The protein below binds the small molecule below.
Small molecule (SMILES): CC(=O)N[C@@H]1[C@@H](O)[C@H](O)[C@@H](CO)O[C@H]1O

Binding-site contacts:
Ligand atom C5 contacts residue ASN85 of chain 1.A at 3.7 Å.
Ligand atom O7 contacts residue ASN85 of chain 1.A at 3.1 Å (h-bond).
Ligand atom C8 contacts residue GLN83 of chain 1.A at 3.1 Å.
Ligand atom O5 contacts residue ASN85 of chain 1.A at 2.4 Å (h-bond).
Ligand atom C1 contacts residue GLN63 of chain 1.A at 3.9 Å.
Ligand atom C3 contacts residue GLN63 of chain 1.A at 4.4 Å.
Ligand atom C8 contacts residue GLN63 of chain 1.A at 4.2 Å.
Ligand atom N2 contacts residue GLN63 of chain 1.A at 3.7 Å.
Ligand atom C7 contacts residue ASN85 of chain 1.A at 3.2 Å.
Ligand atom C4 contacts residue ASN85 of chain 1.A at 4.2 Å.
Ligand atom C2 contacts residue ASN85 of chain 1.A at 2.4 Å.
Ligand atom C2 contacts residue GLN63 of chain 1.A at 4.3 Å.
Ligand atom C8 contacts residue ASN85 of chain 1.A at 4.4 Å.
Ligand atom O7 contacts residue GLN83 of chain 1.A at 4.4 Å.
Ligand atom N2 contacts residue GLN83 of chain 1.A at 4.3 Å.
Ligand atom C7 contacts residue GLN83 of chain 1.A at 3.8 Å.
Ligand atom C7 contacts residue GLN63 of chain 1.A at 4.2 Å.
Ligand atom C1 contacts residue ASN85 of chain 1.A at 1.4 Å.
Ligand atom N2 contacts residue ASN85 of chain 1.A at 2.9 Å (h-bond).
Ligand atom C3 contacts residue ASN85 of chain 1.A at 3.8 Å.

Sequence of chain 1.A:
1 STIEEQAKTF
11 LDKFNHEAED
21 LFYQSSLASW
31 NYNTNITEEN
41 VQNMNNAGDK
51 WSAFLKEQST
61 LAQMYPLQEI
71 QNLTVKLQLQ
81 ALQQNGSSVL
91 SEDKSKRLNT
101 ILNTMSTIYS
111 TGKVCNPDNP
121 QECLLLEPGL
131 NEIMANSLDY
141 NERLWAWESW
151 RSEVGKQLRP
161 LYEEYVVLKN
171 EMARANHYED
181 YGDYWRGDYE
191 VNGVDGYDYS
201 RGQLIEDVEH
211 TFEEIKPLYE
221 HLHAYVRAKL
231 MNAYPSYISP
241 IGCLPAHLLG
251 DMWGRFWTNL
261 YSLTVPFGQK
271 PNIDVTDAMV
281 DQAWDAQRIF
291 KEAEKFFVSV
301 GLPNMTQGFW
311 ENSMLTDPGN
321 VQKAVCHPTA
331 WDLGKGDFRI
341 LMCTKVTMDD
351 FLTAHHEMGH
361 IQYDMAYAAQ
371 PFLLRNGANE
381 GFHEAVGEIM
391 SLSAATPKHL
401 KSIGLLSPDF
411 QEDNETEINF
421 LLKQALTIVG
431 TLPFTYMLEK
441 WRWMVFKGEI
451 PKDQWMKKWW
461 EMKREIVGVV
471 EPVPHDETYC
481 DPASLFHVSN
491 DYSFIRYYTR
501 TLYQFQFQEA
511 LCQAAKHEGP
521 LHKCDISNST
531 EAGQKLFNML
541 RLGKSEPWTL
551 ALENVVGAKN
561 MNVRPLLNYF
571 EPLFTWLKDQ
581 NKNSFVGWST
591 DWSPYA